Sequence of chain 1.A:
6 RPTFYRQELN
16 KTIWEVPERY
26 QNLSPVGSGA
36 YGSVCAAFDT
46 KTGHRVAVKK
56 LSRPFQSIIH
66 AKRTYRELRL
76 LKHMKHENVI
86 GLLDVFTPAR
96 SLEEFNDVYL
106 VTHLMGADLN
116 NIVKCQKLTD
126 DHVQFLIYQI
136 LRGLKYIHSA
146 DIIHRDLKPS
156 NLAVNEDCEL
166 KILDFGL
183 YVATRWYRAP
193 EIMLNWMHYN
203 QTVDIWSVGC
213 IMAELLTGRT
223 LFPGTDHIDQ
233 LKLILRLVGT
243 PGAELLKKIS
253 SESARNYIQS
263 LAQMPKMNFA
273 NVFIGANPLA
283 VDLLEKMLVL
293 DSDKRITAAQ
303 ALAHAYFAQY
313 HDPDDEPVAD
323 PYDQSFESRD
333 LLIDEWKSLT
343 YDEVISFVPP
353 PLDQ

Binding-site contacts:
Ligand atom C3 contacts residue MET110 of chain 1.A at 3.5 Å (hydrophobic).
Ligand atom N4 contacts residue ASP169 of chain 1.A at 2.9 Å (salt-bridge).
Ligand atom C17 contacts residue GLU72 of chain 1.A at 3.7 Å.
Ligand atom C6 contacts residue ALA52 of chain 1.A at 3.4 Å (hydrophobic).
Ligand atom O2 contacts residue PHE170 of chain 1.A at 3.6 Å.
Ligand atom N2 contacts residue THR107 of chain 1.A at 2.9 Å (h-bond).
Ligand atom C21 contacts residue ASP169 of chain 1.A at 3.7 Å.
Ligand atom C2 contacts residue MET110 of chain 1.A at 3.6 Å (hydrophobic).
Ligand atom C4 contacts residue MET110 of chain 1.A at 3.3 Å (hydrophobic).
Ligand atom N1 contacts residue MET110 of chain 1.A at 2.9 Å (h-bond).
Ligand atom C10 contacts residue THR107 of chain 1.A at 3.4 Å.
Ligand atom C contacts residue GLY111 of chain 1.A at 3.5 Å.
Ligand atom O1 contacts residue ILE85 of chain 1.A at 3.6 Å.
Ligand atom C5 contacts residue MET110 of chain 1.A at 3.2 Å (hydrophobic).
Ligand atom N1 contacts residue HIS108 of chain 1.A at 3.6 Å.
Ligand atom C6 contacts residue THR107 of chain 1.A at 3.7 Å.
Ligand atom C19 contacts residue GLU72 of chain 1.A at 3.5 Å.
Ligand atom C18 contacts residue GLU72 of chain 1.A at 3.6 Å.
Ligand atom O1 contacts residue ASP169 of chain 1.A at 2.8 Å (salt-bridge).
Ligand atom C15 contacts residue GLU72 of chain 1.A at 3.2 Å.
Ligand atom O2 contacts residue VAL39 of chain 1.A at 3.5 Å.
Ligand atom C6 contacts residue HIS108 of chain 1.A at 3.2 Å.
Ligand atom C27 contacts residue LEU75 of chain 1.A at 3.6 Å (hydrophobic).
Ligand atom C25 contacts residue GLU72 of chain 1.A at 3.6 Å.
Ligand atom C17 contacts residue ASP169 of chain 1.A at 3.2 Å.
Ligand atom C32 contacts residue LEU168 of chain 1.A at 3.7 Å (hydrophobic).
Ligand atom C contacts residue MET110 of chain 1.A at 3.3 Å (hydrophobic).
Ligand atom C31 contacts residue ILE142 of chain 1.A at 3.7 Å (hydrophobic).
Ligand atom C32 contacts residue ILE167 of chain 1.A at 3.7 Å (hydrophobic).
Ligand atom O1 contacts residue LEU168 of chain 1.A at 3.5 Å.
Ligand atom N4 contacts residue GLU72 of chain 1.A at 3.6 Å.
Ligand atom C18 contacts residue ASP169 of chain 1.A at 3.6 Å.
Ligand atom C26 contacts residue LEU76 of chain 1.A at 3.7 Å (hydrophobic).
Ligand atom N3 contacts residue ASP169 of chain 1.A at 3.4 Å (salt-bridge).
Ligand atom O contacts residue GLU72 of chain 1.A at 3.4 Å.
Ligand atom C1 contacts residue MET110 of chain 1.A at 3.5 Å (hydrophobic).
Ligand atom N3 contacts residue GLU72 of chain 1.A at 2.8 Å (salt-bridge).
Ligand atom N1 contacts residue LEU109 of chain 1.A at 3.7 Å.
Ligand atom C8 contacts residue ALA52 of chain 1.A at 3.5 Å (hydrophobic).
Ligand atom N5 contacts residue TYR36 of chain 1.A at 3.1 Å.

The protein below binds the small molecule below.
Small molecule (SMILES): Nc1c(C(=O)NCc2ccc(C(=O)N[C@@H](CCC3CCCCC3)C(=O)NC3CCCCC3)cc2)cnn1-c1ccccc1